Sequence of chain 1.B:
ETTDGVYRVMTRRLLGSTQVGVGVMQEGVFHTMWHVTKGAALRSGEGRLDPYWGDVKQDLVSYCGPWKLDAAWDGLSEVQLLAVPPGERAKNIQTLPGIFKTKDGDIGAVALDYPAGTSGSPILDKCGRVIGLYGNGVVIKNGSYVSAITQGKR

A protein and the small-molecule ligand that binds it are described below.
Small molecule (SMILES): [H]/N=C(\N)N[C@H](CCCCN)C(=O)O

Binding-site contacts:
Ligand atom CB contacts residue TYR162 of chain 1.B at 3.8 Å (hydrophobic).
Ligand atom N2 contacts residue ASP130 of chain 1.B at 3.0 Å (salt-bridge).
Ligand atom CG contacts residue TYR131 of chain 1.B at 3.4 Å (hydrophobic).
Ligand atom NZ contacts residue GLY152 of chain 1.B at 2.8 Å (h-bond).
Ligand atom N2 contacts residue TYR162 of chain 1.B at 3.7 Å.
Ligand atom CD contacts residue TYR162 of chain 1.B at 3.9 Å (hydrophobic).
Ligand atom CA contacts residue ZAL1 of chain 1.D at 2.4 Å.
Ligand atom N contacts residue ASP130 of chain 1.B at 2.7 Å (salt-bridge).
Ligand atom C2 contacts residue ASP130 of chain 1.B at 3.5 Å.
Ligand atom N contacts residue ZAL1 of chain 1.D at 2.6 Å (h-bond).
Ligand atom CE contacts residue ALA133 of chain 1.B at 3.8 Å (hydrophobic).
Ligand atom CB contacts residue TYR131 of chain 1.B at 3.2 Å (hydrophobic).
Ligand atom CB contacts residue ZAL1 of chain 1.D at 3.3 Å.
Ligand atom C2 contacts residue ZAL1 of chain 1.D at 3.2 Å.
Ligand atom N1 contacts residue V8N1 of chain 1.E at 2.9 Å (h-bond).
Ligand atom CB contacts residue ASP130 of chain 1.B at 3.5 Å.
Ligand atom CE contacts residue SER136 of chain 1.B at 3.1 Å.
Ligand atom NZ contacts residue SER136 of chain 1.B at 3.2 Å (h-bond).
Ligand atom CD contacts residue TYR131 of chain 1.B at 3.5 Å (hydrophobic).
Ligand atom NZ contacts residue TYR162 of chain 1.B at 3.5 Å (h-bond).
Ligand atom C contacts residue ZAL1 of chain 1.D at 1.3 Å.
Ligand atom CE contacts residue 3CF1 of chain 1.G at 2.5 Å.
Ligand atom NZ contacts residue 4CF1 of chain 1.F at 3.9 Å.
Ligand atom CG contacts residue 3CF1 of chain 1.G at 3.3 Å.
Ligand atom CD contacts residue TYR151 of chain 1.B at 3.9 Å (hydrophobic).
Ligand atom CE contacts residue GLY152 of chain 1.B at 3.9 Å.
Ligand atom N1 contacts residue ZAL1 of chain 1.D at 3.7 Å.
Ligand atom O contacts residue V8N1 of chain 1.E at 3.3 Å (h-bond).
Ligand atom NZ contacts residue 3CF1 of chain 1.G at 1.3 Å.
Ligand atom CA contacts residue ASP130 of chain 1.B at 3.5 Å.
Ligand atom CA contacts residue V8N1 of chain 1.E at 3.4 Å.
Ligand atom CD contacts residue 3CF1 of chain 1.G at 3.3 Å.
Ligand atom N contacts residue TYR162 of chain 1.B at 3.6 Å.
Ligand atom N2 contacts residue GLY160 of chain 1.B at 2.9 Å (h-bond).
Ligand atom O contacts residue ZAL1 of chain 1.D at 2.3 Å (h-bond).
Ligand atom N1 contacts residue VAL156 of chain 1.B at 3.5 Å.
Ligand atom N2 contacts residue SER161 of chain 1.B at 3.8 Å.
Ligand atom C contacts residue V8N1 of chain 1.E at 3.3 Å.
Ligand atom C2 contacts residue V8N1 of chain 1.E at 3.8 Å.
Ligand atom C contacts residue TYR131 of chain 1.B at 3.8 Å (hydrophobic).